Binding-site contacts:
Ligand atom C12 contacts residue ASN282 of chain 2.A at 3.1 Å.
Ligand atom S1 contacts residue ASP283 of chain 2.A at 3.3 Å (salt-bridge).
Ligand atom N4 contacts residue ARG292 of chain 2.A at 3.6 Å (salt-bridge).
Ligand atom O3 contacts residue SER674 of chain 2.A at 3.0 Å (h-bond).
Ligand atom C10 contacts residue GLU88 of chain 2.A at 3.6 Å.
Ligand atom O3 contacts residue GLY675 of chain 2.A at 3.1 Å (h-bond).
Ligand atom C7 contacts residue ASN284 of chain 2.A at 3.2 Å.
Ligand atom N4 contacts residue ASN282 of chain 2.A at 3.6 Å.
Ligand atom O4 contacts residue ASN484 of chain 2.A at 3.5 Å (h-bond).
Ligand atom C10 contacts residue ASN282 of chain 2.A at 3.0 Å.
Ligand atom O2 contacts residue ASN284 of chain 2.A at 3.2 Å (h-bond).
Ligand atom O3 contacts residue ALA673 of chain 2.A at 3.3 Å (h-bond).
Ligand atom O2 contacts residue TYR573 of chain 2.A at 3.1 Å (h-bond).
Ligand atom N1 contacts residue ASN284 of chain 2.A at 3.5 Å (h-bond).
Ligand atom O7 contacts residue ASN282 of chain 2.A at 3.4 Å (h-bond).
Ligand atom O6 contacts residue HIS377 of chain 2.A at 2.7 Å (h-bond).
Ligand atom N2 contacts residue ASN284 of chain 2.A at 3.4 Å (h-bond).
Ligand atom O4 contacts residue SER674 of chain 2.A at 3.6 Å.
Ligand atom O2 contacts residue GLU672 of chain 2.A at 3.2 Å (salt-bridge).
Ligand atom C2 contacts residue HIS377 of chain 2.A at 3.4 Å.
Ligand atom C8 contacts residue ASN284 of chain 2.A at 3.5 Å.
Ligand atom N1 contacts residue HIS377 of chain 2.A at 3.7 Å.
Ligand atom O4 contacts residue GLY675 of chain 2.A at 2.8 Å (h-bond).
Ligand atom O8 contacts residue PHE285 of chain 2.A at 3.7 Å.
Ligand atom C11 contacts residue GLU88 of chain 2.A at 3.5 Å.
Ligand atom O7 contacts residue TYR280 of chain 2.A at 3.3 Å.
Ligand atom C6 contacts residue ASN484 of chain 2.A at 3.2 Å.
Ligand atom S1 contacts residue LEU136 of chain 2.A at 3.2 Å (h-bond).
Ligand atom C3 contacts residue GLU672 of chain 2.A at 3.3 Å.
Ligand atom O3 contacts residue GLU672 of chain 2.A at 2.7 Å (salt-bridge).
Ligand atom O5 contacts residue HIS377 of chain 2.A at 3.6 Å.
Ligand atom O6 contacts residue ASN484 of chain 2.A at 2.7 Å (h-bond).
Ligand atom C6 contacts residue HIS377 of chain 2.A at 3.4 Å.
Ligand atom C9 contacts residue ASN284 of chain 2.A at 3.6 Å.
Ligand atom C11 contacts residue ASN282 of chain 2.A at 2.6 Å.
Ligand atom C7 contacts residue LEU136 of chain 2.A at 3.6 Å (hydrophobic).
Ligand atom C13 contacts residue PHE285 of chain 2.A at 3.0 Å (hydrophobic).
Ligand atom O8 contacts residue ARG292 of chain 2.A at 3.6 Å.
Ligand atom N3 contacts residue ASN284 of chain 2.A at 3.4 Å (h-bond).
Ligand atom C14 contacts residue HIS341 of chain 2.A at 3.6 Å.

This protein binds this small molecule.
Small molecule (SMILES): O=[N+]([O-])c1ccc(/C=N/NC(=S)N[C@@H]2O[C@H](CO)[C@@H](O)[C@H](O)[C@H]2O)cc1

Sequence of chain 2.A:
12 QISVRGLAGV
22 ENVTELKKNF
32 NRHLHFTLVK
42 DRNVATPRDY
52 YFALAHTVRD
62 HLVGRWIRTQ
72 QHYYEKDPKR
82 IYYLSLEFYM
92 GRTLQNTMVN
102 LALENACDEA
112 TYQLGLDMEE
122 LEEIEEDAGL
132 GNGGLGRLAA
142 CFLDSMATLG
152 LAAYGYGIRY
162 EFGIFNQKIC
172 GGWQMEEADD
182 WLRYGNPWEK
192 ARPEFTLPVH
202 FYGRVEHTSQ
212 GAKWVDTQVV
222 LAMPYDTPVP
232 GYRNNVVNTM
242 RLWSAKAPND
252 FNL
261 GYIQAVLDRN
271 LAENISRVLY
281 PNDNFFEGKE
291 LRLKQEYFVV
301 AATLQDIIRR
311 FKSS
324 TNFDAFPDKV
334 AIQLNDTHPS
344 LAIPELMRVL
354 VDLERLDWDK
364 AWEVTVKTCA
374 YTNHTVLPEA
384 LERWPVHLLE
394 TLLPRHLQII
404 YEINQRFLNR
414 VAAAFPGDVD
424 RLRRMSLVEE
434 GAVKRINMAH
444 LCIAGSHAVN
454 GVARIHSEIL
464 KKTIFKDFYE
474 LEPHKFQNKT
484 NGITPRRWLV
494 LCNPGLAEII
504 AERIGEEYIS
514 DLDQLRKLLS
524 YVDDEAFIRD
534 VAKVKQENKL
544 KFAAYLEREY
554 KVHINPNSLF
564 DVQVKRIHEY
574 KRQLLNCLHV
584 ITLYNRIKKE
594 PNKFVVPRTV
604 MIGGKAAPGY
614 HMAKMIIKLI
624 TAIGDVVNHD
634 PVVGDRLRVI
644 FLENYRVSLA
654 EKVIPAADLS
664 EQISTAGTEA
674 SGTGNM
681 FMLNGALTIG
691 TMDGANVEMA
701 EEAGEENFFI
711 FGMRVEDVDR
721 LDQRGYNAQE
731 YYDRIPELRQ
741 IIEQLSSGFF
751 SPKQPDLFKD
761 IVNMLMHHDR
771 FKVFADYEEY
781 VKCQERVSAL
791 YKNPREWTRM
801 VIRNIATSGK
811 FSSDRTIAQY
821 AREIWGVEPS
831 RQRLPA